This protein binds this small molecule.
Small molecule (SMILES): Nc1ncnc2c1ncn2[C@@H]1O[C@H](COP(=O)(O)OP(=O)(O)OP(O)(O)=S)[C@@H](O)[C@H]1O

Binding-site contacts:
Ligand atom O3B contacts residue GLY61 of chain 1.C at 3.2 Å (h-bond).
Ligand atom O2A contacts residue GLY63 of chain 1.C at 3.0 Å.
Ligand atom O1B contacts residue SER62 of chain 1.C at 2.8 Å (h-bond).
Ligand atom O3G contacts residue ARG309 of chain 1.C at 3.4 Å (salt-bridge).
Ligand atom N1 contacts residue ILE264 of chain 1.C at 3.5 Å.
Ligand atom O2G contacts residue THR65 of chain 1.C at 3.2 Å (h-bond).
Ligand atom C8 contacts residue SER62 of chain 1.C at 3.5 Å.
Ligand atom O1B contacts residue PRO59 of chain 1.C at 3.2 Å (h-bond).
Ligand atom O3B contacts residue ARG309 of chain 1.C at 2.5 Å (salt-bridge).
Ligand atom O1A contacts residue ARG309 of chain 1.C at 2.5 Å (salt-bridge).
Ligand atom PB contacts residue ARG309 of chain 1.C at 3.4 Å.
Ligand atom O2B contacts residue THR65 of chain 1.C at 2.8 Å (h-bond).
Ligand atom PG contacts residue LYS64 of chain 1.C at 3.4 Å.
Ligand atom PB contacts residue GLY61 of chain 1.C at 3.5 Å.
Ligand atom PA contacts residue ARG309 of chain 1.C at 3.2 Å.
Ligand atom O3G contacts residue ARG246 of chain 1.D at 2.6 Å (salt-bridge).
Ligand atom O2B contacts residue LYS64 of chain 1.C at 3.0 Å (salt-bridge).
Ligand atom O2A contacts residue THR65 of chain 1.C at 2.6 Å (h-bond).
Ligand atom O3A contacts residue GLY63 of chain 1.C at 2.8 Å (h-bond).
Ligand atom O1A contacts residue THR65 of chain 1.C at 3.5 Å.
Ligand atom N1 contacts residue ILE18 of chain 1.C at 3.6 Å (h-bond).
Ligand atom O1B contacts residue GLY61 of chain 1.C at 3.2 Å (h-bond).
Ligand atom S1G contacts residue LYS64 of chain 1.C at 3.4 Å (salt-bridge).
Ligand atom N6 contacts residue ILE18 of chain 1.C at 3.0 Å (h-bond).
Ligand atom C8 contacts residue GLY63 of chain 1.C at 3.4 Å.
Ligand atom O3A contacts residue GLY61 of chain 1.C at 3.4 Å.
Ligand atom O2G contacts residue LYS64 of chain 1.C at 2.5 Å (salt-bridge).
Ligand atom O3A contacts residue ARG309 of chain 1.C at 3.2 Å (salt-bridge).
Ligand atom O1B contacts residue LYS64 of chain 1.C at 3.1 Å (salt-bridge).
Ligand atom C5' contacts residue ARG309 of chain 1.C at 3.4 Å.
Ligand atom N3 contacts residue ILE264 of chain 1.C at 3.5 Å.
Ligand atom O2A contacts residue LEU66 of chain 1.C at 2.6 Å (h-bond).
Ligand atom N7 contacts residue GLY63 of chain 1.C at 3.2 Å.
Ligand atom PG contacts residue ARG309 of chain 1.C at 3.5 Å.
Ligand atom O3A contacts residue SER62 of chain 1.C at 3.3 Å (h-bond).
Ligand atom O1B contacts residue GLY63 of chain 1.C at 3.4 Å (h-bond).
Ligand atom C2 contacts residue ILE264 of chain 1.C at 3.3 Å (hydrophobic).
Ligand atom PB contacts residue LYS64 of chain 1.C at 3.6 Å.
Ligand atom N7 contacts residue SER62 of chain 1.C at 2.8 Å (h-bond).
Ligand atom O2A contacts residue LYS64 of chain 1.C at 3.0 Å (salt-bridge).

Sequence of chain 1.D:
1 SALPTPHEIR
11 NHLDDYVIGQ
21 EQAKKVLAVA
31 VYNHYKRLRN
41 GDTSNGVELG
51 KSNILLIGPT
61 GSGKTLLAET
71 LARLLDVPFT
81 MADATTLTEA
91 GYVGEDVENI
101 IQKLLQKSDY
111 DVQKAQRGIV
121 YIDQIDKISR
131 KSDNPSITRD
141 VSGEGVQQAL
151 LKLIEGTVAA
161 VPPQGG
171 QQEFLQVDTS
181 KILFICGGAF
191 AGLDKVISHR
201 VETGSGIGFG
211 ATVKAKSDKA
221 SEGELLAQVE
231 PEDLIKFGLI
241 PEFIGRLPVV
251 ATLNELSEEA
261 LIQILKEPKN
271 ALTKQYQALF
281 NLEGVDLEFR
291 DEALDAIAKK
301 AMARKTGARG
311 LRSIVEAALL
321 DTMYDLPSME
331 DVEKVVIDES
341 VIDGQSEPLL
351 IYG

Sequence of chain 1.C:
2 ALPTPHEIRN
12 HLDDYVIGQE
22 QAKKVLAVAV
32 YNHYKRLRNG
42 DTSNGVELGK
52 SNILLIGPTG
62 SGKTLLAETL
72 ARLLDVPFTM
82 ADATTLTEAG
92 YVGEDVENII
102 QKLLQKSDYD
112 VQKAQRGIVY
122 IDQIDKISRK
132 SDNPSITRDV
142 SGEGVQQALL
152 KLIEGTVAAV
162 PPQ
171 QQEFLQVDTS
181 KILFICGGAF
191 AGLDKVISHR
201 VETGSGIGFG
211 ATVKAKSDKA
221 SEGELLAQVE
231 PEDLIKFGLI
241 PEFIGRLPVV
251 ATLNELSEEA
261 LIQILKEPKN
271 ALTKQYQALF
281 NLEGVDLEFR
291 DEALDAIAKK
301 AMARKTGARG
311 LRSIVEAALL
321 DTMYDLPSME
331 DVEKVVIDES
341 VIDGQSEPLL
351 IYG